A small-molecule ligand and the protein it binds are described below.
Small molecule (SMILES): O=C(O)CCC(=O)C(=O)O

Binding-site contacts:
Ligand atom O5 contacts residue HIS216 of chain 1.A at 3.0 Å (h-bond).
Ligand atom C1 contacts residue ASN103 of chain 1.A at 4.0 Å.
Ligand atom C2 contacts residue HIS116 of chain 1.A at 3.9 Å.
Ligand atom O2 contacts residue PRO1 of chain 1.E at 3.4 Å.
Ligand atom O4 contacts residue SER218 of chain 1.A at 2.7 Å (h-bond).
Ligand atom C4 contacts residue ASN103 of chain 1.A at 3.8 Å.
Ligand atom O2 contacts residue HIS216 of chain 1.A at 4.0 Å.
Ligand atom O1 contacts residue TRP113 of chain 1.A at 3.6 Å.
Ligand atom O2 contacts residue FE1 of chain 1.C at 2.0 Å.
Ligand atom C1 contacts residue FE1 of chain 1.C at 2.8 Å.
Ligand atom O5 contacts residue FE1 of chain 1.C at 2.1 Å.
Ligand atom C2 contacts residue FE1 of chain 1.C at 2.8 Å.
Ligand atom C4 contacts residue SER218 of chain 1.A at 4.1 Å.
Ligand atom C5 contacts residue LEU150 of chain 1.A at 3.3 Å (hydrophobic).
Ligand atom O1 contacts residue LYS101 of chain 1.A at 3.0 Å.
Ligand atom O4 contacts residue ARG227 of chain 1.A at 2.7 Å (salt-bridge).
Ligand atom O1 contacts residue ASN103 of chain 1.A at 3.1 Å (h-bond).
Ligand atom C1 contacts residue HIS116 of chain 1.A at 3.9 Å.
Ligand atom O2 contacts residue ASP118 of chain 1.A at 3.2 Å (salt-bridge).
Ligand atom O5 contacts residue HIS116 of chain 1.A at 3.1 Å (h-bond).
Ligand atom O4 contacts residue LYS105 of chain 1.A at 3.7 Å.
Ligand atom C3 contacts residue ASN103 of chain 1.A at 3.0 Å.
Ligand atom C2 contacts residue ASN103 of chain 1.A at 4.0 Å.
Ligand atom C2 contacts residue HIS216 of chain 1.A at 4.0 Å.
Ligand atom C5 contacts residue ASN103 of chain 1.A at 3.8 Å.
Ligand atom C1 contacts residue TRP113 of chain 1.A at 4.0 Å (hydrophobic).
Ligand atom O4 contacts residue LEU150 of chain 1.A at 3.0 Å.
Ligand atom C5 contacts residue SER218 of chain 1.A at 3.7 Å.
Ligand atom O4 contacts residue TRP113 of chain 1.A at 3.9 Å.
Ligand atom C4 contacts residue TRP113 of chain 1.A at 3.7 Å (hydrophobic).
Ligand atom O3 contacts residue ARG227 of chain 1.A at 2.8 Å (salt-bridge).
Ligand atom O2 contacts residue HIS116 of chain 1.A at 3.2 Å (h-bond).
Ligand atom C5 contacts residue ARG227 of chain 1.A at 3.5 Å.
Ligand atom O3 contacts residue ASN103 of chain 1.A at 3.0 Å (h-bond).
Ligand atom O3 contacts residue LEU150 of chain 1.A at 4.0 Å.
Ligand atom O2 contacts residue LYS101 of chain 1.A at 3.8 Å.
Ligand atom C1 contacts residue LYS101 of chain 1.A at 3.6 Å.
Ligand atom O1 contacts residue FE1 of chain 1.C at 4.0 Å.
Ligand atom C4 contacts residue LEU150 of chain 1.A at 3.5 Å (hydrophobic).
Ligand atom C5 contacts residue TRP113 of chain 1.A at 3.9 Å (hydrophobic).

Sequence of chain 1.A:
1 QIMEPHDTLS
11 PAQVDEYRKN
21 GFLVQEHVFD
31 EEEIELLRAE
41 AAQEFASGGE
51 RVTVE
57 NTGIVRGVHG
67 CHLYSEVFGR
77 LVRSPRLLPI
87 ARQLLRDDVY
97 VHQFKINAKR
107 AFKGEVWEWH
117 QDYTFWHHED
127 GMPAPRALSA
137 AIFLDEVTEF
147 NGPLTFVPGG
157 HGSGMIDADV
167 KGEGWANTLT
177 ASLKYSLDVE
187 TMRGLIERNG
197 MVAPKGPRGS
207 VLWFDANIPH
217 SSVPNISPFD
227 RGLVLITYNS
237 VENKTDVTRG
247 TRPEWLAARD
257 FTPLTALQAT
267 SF